Binding-site contacts:
Ligand atom CAD contacts residue ASP172 of chain 1.A at 3.9 Å.
Ligand atom CAK contacts residue TYR61 of chain 1.A at 3.5 Å (hydrophobic).
Ligand atom CAJ contacts residue VAL173 of chain 1.A at 3.5 Å (hydrophobic).
Ligand atom CAJ contacts residue TYR61 of chain 1.A at 4.0 Å (hydrophobic).
Ligand atom CAD contacts residue VAL173 of chain 1.A at 3.4 Å (hydrophobic).
Ligand atom CAK contacts residue VAL173 of chain 1.A at 4.0 Å (hydrophobic).
Ligand atom CAL contacts residue POP1 of chain 1.E at 4.4 Å.
Ligand atom CAA contacts residue ASN213 of chain 1.A at 3.8 Å.
Ligand atom CAH contacts residue PHE81 of chain 1.A at 3.7 Å (hydrophobic).
Ligand atom CAC contacts residue LEU178 of chain 1.A at 4.3 Å (hydrophobic).
Ligand atom CAG contacts residue ASN213 of chain 1.A at 3.8 Å.
Ligand atom CAE contacts residue LEU80 of chain 1.A at 3.8 Å (hydrophobic).
Ligand atom CAL contacts residue TYR61 of chain 1.A at 3.9 Å (hydrophobic).
Ligand atom CAI contacts residue ASN213 of chain 1.A at 4.3 Å.
Ligand atom CAC contacts residue VAL173 of chain 1.A at 3.7 Å (hydrophobic).
Ligand atom CAH contacts residue POP1 of chain 1.E at 4.0 Å.
Ligand atom CAH contacts residue ASP84 of chain 1.A at 4.3 Å.
Ligand atom CAC contacts residue GLY174 of chain 1.A at 4.4 Å.
Ligand atom CAL contacts residue VAL173 of chain 1.A at 4.0 Å (hydrophobic).
Ligand atom CAJ contacts residue LEU178 of chain 1.A at 4.1 Å (hydrophobic).
Ligand atom CAA contacts residue VAL173 of chain 1.A at 3.7 Å (hydrophobic).
Ligand atom CAI contacts residue PHE81 of chain 1.A at 3.6 Å (hydrophobic).
Ligand atom CAE contacts residue ASP84 of chain 1.A at 4.4 Å.
Ligand atom CAG contacts residue TYR61 of chain 1.A at 3.5 Å (hydrophobic).
Ligand atom NAN contacts residue POP1 of chain 1.E at 4.1 Å.
Ligand atom CAD contacts residue PHE147 of chain 1.A at 4.0 Å (hydrophobic).
Ligand atom CAG contacts residue POP1 of chain 1.E at 4.0 Å.
Ligand atom CAB contacts residue TYR61 of chain 1.A at 3.1 Å (hydrophobic).
Ligand atom CAB contacts residue LEU178 of chain 1.A at 3.5 Å (hydrophobic).
Ligand atom CAG contacts residue PHE81 of chain 1.A at 3.9 Å (hydrophobic).
Ligand atom CAC contacts residue LEU177 of chain 1.A at 4.2 Å (hydrophobic).
Ligand atom CAF contacts residue PHE147 of chain 1.A at 3.7 Å (hydrophobic).
Ligand atom CAE contacts residue PHE81 of chain 1.A at 3.8 Å (hydrophobic).
Ligand atom CAK contacts residue LEU178 of chain 1.A at 4.4 Å (hydrophobic).
Ligand atom CAI contacts residue POP1 of chain 1.E at 3.0 Å.
Ligand atom NAN contacts residue PHE81 of chain 1.A at 3.5 Å.
Ligand atom CAO contacts residue VAL173 of chain 1.A at 4.0 Å (hydrophobic).
Ligand atom CAF contacts residue LEU80 of chain 1.A at 3.9 Å (hydrophobic).
Ligand atom CAD contacts residue POP1 of chain 1.E at 3.5 Å.
Ligand atom CAA contacts residue LEU209 of chain 1.A at 3.5 Å (hydrophobic).

Sequence of chain 1.A:
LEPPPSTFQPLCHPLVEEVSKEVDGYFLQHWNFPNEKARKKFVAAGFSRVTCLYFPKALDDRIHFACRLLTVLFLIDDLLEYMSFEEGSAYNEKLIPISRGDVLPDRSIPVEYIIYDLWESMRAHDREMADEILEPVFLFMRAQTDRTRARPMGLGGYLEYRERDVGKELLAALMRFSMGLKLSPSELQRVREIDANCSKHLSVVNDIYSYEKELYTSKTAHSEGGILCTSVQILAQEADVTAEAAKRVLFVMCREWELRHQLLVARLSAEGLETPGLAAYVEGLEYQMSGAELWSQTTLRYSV

The small molecule below binds the protein below.
Small molecule (SMILES): C=C(C)[C@H]1CC[NH+]2CCC[C@H](C)[C@@]2(C)C1